Sequence of chain 2.B:
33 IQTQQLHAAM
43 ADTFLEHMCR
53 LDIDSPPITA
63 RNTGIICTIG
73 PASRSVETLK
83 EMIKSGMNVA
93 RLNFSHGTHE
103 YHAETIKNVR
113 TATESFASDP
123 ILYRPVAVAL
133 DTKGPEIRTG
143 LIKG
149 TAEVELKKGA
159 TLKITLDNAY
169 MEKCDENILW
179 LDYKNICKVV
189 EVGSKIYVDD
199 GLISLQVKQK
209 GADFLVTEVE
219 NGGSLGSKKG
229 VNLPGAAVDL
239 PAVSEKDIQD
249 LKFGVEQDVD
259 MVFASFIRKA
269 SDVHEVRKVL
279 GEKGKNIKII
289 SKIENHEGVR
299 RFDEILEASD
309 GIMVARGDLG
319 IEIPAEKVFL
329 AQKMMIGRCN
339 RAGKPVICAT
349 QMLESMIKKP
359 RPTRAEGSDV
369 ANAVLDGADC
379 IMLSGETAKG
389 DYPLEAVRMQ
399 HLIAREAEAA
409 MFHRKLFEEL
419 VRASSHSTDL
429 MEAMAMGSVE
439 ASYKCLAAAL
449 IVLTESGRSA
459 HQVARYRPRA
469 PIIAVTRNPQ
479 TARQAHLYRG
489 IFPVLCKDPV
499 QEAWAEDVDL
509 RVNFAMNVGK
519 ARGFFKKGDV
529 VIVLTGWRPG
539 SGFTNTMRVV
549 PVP

The protein below binds the small molecule below.
Small molecule (SMILES): CC(=O)C(=O)O

Binding-site contacts:
Ligand atom C contacts residue ARG314 of chain 2.B at 4.4 Å.
Ligand atom O3 contacts residue LYS290 of chain 2.B at 2.5 Å (salt-bridge).
Ligand atom O3 contacts residue MG1 of chain 2.P at 2.4 Å.
Ligand atom C contacts residue GLY315 of chain 2.B at 3.9 Å.
Ligand atom O contacts residue THR348 of chain 2.B at 2.4 Å (h-bond).
Ligand atom CB contacts residue THR348 of chain 2.B at 3.1 Å.
Ligand atom CB contacts residue ARG93 of chain 2.B at 4.0 Å.
Ligand atom CA contacts residue MG1 of chain 2.P at 3.1 Å.
Ligand atom CA contacts residue LYS290 of chain 2.B at 3.4 Å.
Ligand atom O3 contacts residue ARG93 of chain 2.B at 4.3 Å.
Ligand atom CB contacts residue MET311 of chain 2.B at 3.7 Å (hydrophobic).
Ligand atom O contacts residue GLY315 of chain 2.B at 3.0 Å (h-bond).
Ligand atom OXT contacts residue MG1 of chain 2.P at 2.5 Å.
Ligand atom C contacts residue THR348 of chain 2.B at 3.3 Å.
Ligand atom CA contacts residue GLU292 of chain 2.B at 4.2 Å.
Ligand atom C contacts residue ALA313 of chain 2.B at 3.5 Å (hydrophobic).
Ligand atom O contacts residue MG1 of chain 2.P at 4.4 Å.
Ligand atom OXT contacts residue GLY315 of chain 2.B at 4.0 Å.
Ligand atom O3 contacts residue GLU292 of chain 2.B at 3.7 Å.
Ligand atom C contacts residue GLU292 of chain 2.B at 3.9 Å.
Ligand atom CA contacts residue THR348 of chain 2.B at 3.6 Å.
Ligand atom O3 contacts residue ASP316 of chain 2.B at 4.2 Å.
Ligand atom CB contacts residue LYS290 of chain 2.B at 4.0 Å.
Ligand atom OXT contacts residue ASP316 of chain 2.B at 3.0 Å (salt-bridge).
Ligand atom CB contacts residue SER382 of chain 2.B at 4.4 Å.
Ligand atom OXT contacts residue GLU292 of chain 2.B at 2.9 Å (salt-bridge).
Ligand atom O contacts residue ALA313 of chain 2.B at 3.3 Å.
Ligand atom OXT contacts residue THR348 of chain 2.B at 4.5 Å.
Ligand atom C contacts residue ASP316 of chain 2.B at 4.0 Å.
Ligand atom C contacts residue MG1 of chain 2.P at 3.2 Å.
Ligand atom O contacts residue ARG314 of chain 2.B at 3.5 Å (salt-bridge).
Ligand atom CA contacts residue ALA313 of chain 2.B at 4.3 Å (hydrophobic).
Ligand atom O contacts residue ASP316 of chain 2.B at 4.0 Å.
Ligand atom CB contacts residue MET380 of chain 2.B at 4.0 Å (hydrophobic).
Ligand atom OXT contacts residue ALA313 of chain 2.B at 3.4 Å.
Ligand atom CA contacts residue MET311 of chain 2.B at 4.1 Å (hydrophobic).